Sequence of chain 55.C:
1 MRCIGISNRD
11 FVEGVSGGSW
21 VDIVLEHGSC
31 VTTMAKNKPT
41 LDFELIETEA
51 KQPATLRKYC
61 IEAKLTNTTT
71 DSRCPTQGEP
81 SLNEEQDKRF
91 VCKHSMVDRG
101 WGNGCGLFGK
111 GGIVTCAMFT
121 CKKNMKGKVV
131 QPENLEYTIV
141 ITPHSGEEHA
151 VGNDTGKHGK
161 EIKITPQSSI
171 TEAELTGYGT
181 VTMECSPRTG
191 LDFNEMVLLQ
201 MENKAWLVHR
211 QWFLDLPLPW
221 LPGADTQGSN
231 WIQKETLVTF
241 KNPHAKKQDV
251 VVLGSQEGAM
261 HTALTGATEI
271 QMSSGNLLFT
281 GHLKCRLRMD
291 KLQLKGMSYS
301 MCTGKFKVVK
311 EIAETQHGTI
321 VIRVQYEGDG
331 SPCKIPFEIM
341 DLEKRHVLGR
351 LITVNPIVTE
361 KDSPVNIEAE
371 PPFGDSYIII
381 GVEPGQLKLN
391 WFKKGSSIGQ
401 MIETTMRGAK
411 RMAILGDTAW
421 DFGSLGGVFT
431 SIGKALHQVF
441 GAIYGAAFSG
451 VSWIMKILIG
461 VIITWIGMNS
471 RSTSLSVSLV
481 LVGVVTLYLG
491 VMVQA

This small molecule binds to this protein.
Small molecule (SMILES): CC(=O)N[C@H]1[C@H](O[C@H]2[C@H](O)[C@@H](NC(C)=O)CO[C@@H]2CO)O[C@H](CO)[C@@H](O)[C@@H]1O

Binding-site contacts:
Ligand atom N2 contacts residue ASN153 of chain 55.C at 3.2 Å (h-bond).
Ligand atom C4 contacts residue ASN153 of chain 55.C at 4.2 Å.
Ligand atom O3 contacts residue HIS149 of chain 55.C at 4.2 Å.
Ligand atom C1 contacts residue THR155 of chain 55.C at 3.7 Å.
Ligand atom C3 contacts residue ASN153 of chain 55.C at 3.9 Å.
Ligand atom O7 contacts residue ASN153 of chain 55.C at 4.0 Å.
Ligand atom O6 contacts residue HIS158 of chain 55.C at 3.4 Å.
Ligand atom O6 contacts residue HIS149 of chain 55.C at 3.6 Å.
Ligand atom C8 contacts residue ALA150 of chain 55.C at 4.5 Å (hydrophobic).
Ligand atom O7 contacts residue TRP101 of chain 55.E at 3.4 Å (h-bond).
Ligand atom O7 contacts residue ASN103 of chain 55.E at 4.5 Å.
Ligand atom C1 contacts residue HIS149 of chain 55.C at 3.7 Å.
Ligand atom C1 contacts residue ASN153 of chain 55.C at 1.4 Å.
Ligand atom C7 contacts residue GLY102 of chain 55.E at 4.0 Å.
Ligand atom C8 contacts residue TRP101 of chain 55.E at 4.4 Å (hydrophobic).
Ligand atom C8 contacts residue ASN153 of chain 55.C at 3.9 Å.
Ligand atom C2 contacts residue HIS149 of chain 55.C at 3.6 Å.
Ligand atom O5 contacts residue HIS149 of chain 55.C at 3.8 Å.
Ligand atom O7 contacts residue GLY102 of chain 55.E at 3.0 Å (h-bond).
Ligand atom C4 contacts residue HIS149 of chain 55.C at 3.7 Å.
Ligand atom C3 contacts residue HIS149 of chain 55.C at 4.3 Å.
Ligand atom C6 contacts residue HIS158 of chain 55.C at 3.9 Å.
Ligand atom O5 contacts residue ASN153 of chain 55.C at 2.2 Å (h-bond).
Ligand atom C1 contacts residue HIS158 of chain 55.C at 4.1 Å.
Ligand atom O5 contacts residue HIS158 of chain 55.C at 3.2 Å.
Ligand atom C5 contacts residue ASN153 of chain 55.C at 3.6 Å.
Ligand atom C5 contacts residue HIS158 of chain 55.C at 4.2 Å.
Ligand atom O5 contacts residue GLY156 of chain 55.C at 3.9 Å.
Ligand atom O5 contacts residue THR155 of chain 55.C at 3.8 Å.
Ligand atom C5 contacts residue GLY156 of chain 55.C at 4.0 Å.
Ligand atom C6 contacts residue GLY156 of chain 55.C at 3.8 Å.
Ligand atom C2 contacts residue ASN153 of chain 55.C at 2.6 Å.
Ligand atom C6 contacts residue HIS149 of chain 55.C at 4.1 Å.
Ligand atom C7 contacts residue TRP101 of chain 55.E at 4.3 Å (hydrophobic).
Ligand atom C7 contacts residue ASN153 of chain 55.C at 3.6 Å.
Ligand atom C5 contacts residue HIS149 of chain 55.C at 3.6 Å.
Ligand atom C8 contacts residue HIS149 of chain 55.C at 3.5 Å.

Sequence of chain 55.E:
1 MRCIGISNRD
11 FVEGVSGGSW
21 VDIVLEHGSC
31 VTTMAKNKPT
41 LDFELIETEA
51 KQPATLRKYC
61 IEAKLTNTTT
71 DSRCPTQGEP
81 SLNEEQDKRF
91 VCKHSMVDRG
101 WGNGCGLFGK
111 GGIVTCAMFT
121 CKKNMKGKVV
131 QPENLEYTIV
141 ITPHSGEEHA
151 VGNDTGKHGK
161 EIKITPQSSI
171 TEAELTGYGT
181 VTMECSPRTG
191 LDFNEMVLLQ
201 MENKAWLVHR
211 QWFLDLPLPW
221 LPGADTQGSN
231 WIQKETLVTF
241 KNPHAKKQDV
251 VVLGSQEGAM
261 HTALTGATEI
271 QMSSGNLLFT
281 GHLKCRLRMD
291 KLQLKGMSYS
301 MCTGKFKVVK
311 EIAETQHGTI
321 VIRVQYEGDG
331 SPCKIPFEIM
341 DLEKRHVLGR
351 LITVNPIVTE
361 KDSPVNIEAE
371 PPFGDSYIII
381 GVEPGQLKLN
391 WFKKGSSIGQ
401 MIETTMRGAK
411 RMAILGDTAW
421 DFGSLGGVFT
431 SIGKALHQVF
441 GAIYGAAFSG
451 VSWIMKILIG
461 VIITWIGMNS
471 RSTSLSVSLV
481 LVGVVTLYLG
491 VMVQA